Sequence of chain 15.F:
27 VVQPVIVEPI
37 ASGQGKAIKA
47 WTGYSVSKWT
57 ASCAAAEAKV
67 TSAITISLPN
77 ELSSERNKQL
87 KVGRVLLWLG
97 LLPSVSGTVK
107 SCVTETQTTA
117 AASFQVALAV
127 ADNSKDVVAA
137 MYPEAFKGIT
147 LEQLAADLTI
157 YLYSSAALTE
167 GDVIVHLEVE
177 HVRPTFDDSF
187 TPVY

Binding-site contacts:
Ligand atom C8 contacts residue TRP47 of chain 15.F at 3.6 Å (hydrophobic).
Ligand atom N6 contacts residue TRP47 of chain 15.F at 4.2 Å.
Ligand atom C3' contacts residue GLU140 of chain 15.F at 3.8 Å.
Ligand atom C2' contacts residue GLU140 of chain 15.F at 3.0 Å.
Ligand atom C8 contacts residue LYS143 of chain 15.F at 2.7 Å.
Ligand atom C6 contacts residue TRP47 of chain 15.F at 3.7 Å (hydrophobic).
Ligand atom N3 contacts residue TRP47 of chain 15.F at 3.4 Å.
Ligand atom C5 contacts residue TRP47 of chain 15.F at 3.8 Å (hydrophobic).
Ligand atom C4' contacts residue GLU140 of chain 15.F at 3.4 Å.
Ligand atom N9 contacts residue LYS143 of chain 15.F at 3.2 Å (salt-bridge).
Ligand atom C2 contacts residue TRP47 of chain 15.F at 3.4 Å (hydrophobic).
Ligand atom O4' contacts residue LYS143 of chain 15.F at 4.4 Å.
Ligand atom O3' contacts residue GLU140 of chain 15.F at 4.4 Å.
Ligand atom N1 contacts residue TRP47 of chain 15.F at 3.7 Å.
Ligand atom C5' contacts residue ARG90 of chain 15.F at 4.3 Å.
Ligand atom C1' contacts residue GLU140 of chain 15.F at 2.7 Å.
Ligand atom C1' contacts residue LYS143 of chain 15.F at 3.2 Å.
Ligand atom C1' contacts residue TRP47 of chain 15.F at 3.7 Å (hydrophobic).
Ligand atom O4' contacts residue TRP47 of chain 15.F at 3.4 Å.
Ligand atom O2' contacts residue LYS143 of chain 15.F at 3.8 Å.
Ligand atom O2' contacts residue GLU140 of chain 15.F at 2.3 Å (salt-bridge).
Ligand atom N9 contacts residue GLU140 of chain 15.F at 4.1 Å.
Ligand atom O4' contacts residue LYS143 of chain 15.F at 4.2 Å.
Ligand atom C4 contacts residue TRP47 of chain 15.F at 3.3 Å (hydrophobic).
Ligand atom N7 contacts residue LYS143 of chain 15.F at 3.8 Å.
Ligand atom N7 contacts residue TRP47 of chain 15.F at 3.6 Å.
Ligand atom N9 contacts residue TRP47 of chain 15.F at 3.3 Å.
Ligand atom O4' contacts residue GLU140 of chain 15.F at 3.0 Å (salt-bridge).
Ligand atom C2' contacts residue LYS143 of chain 15.F at 3.7 Å.

This small molecule binds to this protein.
Small molecule (SMILES): Nc1ncnc2c1ncn2[C@@H]1O[C@H]([C@@H]2O[C@@H]3[C@H](O[P](=O)(O)O2)[C@@H](CO[P](=O)(O)O[C@H]2[C@@H](O)[C@H](n4cnc5c(N)ncnc54)O[C@@H]2COP(=O)=O)O[C@H]3n2ccc(=O)[nH]c2=O)[C@@H](O[P](=O)(O)OC[C@H]2O[C@@H](n3ccc(=O)[nH]c3=O)[C@H](O)[C@@H]2O)[C@H]1O